Sequence of chain 1.J:
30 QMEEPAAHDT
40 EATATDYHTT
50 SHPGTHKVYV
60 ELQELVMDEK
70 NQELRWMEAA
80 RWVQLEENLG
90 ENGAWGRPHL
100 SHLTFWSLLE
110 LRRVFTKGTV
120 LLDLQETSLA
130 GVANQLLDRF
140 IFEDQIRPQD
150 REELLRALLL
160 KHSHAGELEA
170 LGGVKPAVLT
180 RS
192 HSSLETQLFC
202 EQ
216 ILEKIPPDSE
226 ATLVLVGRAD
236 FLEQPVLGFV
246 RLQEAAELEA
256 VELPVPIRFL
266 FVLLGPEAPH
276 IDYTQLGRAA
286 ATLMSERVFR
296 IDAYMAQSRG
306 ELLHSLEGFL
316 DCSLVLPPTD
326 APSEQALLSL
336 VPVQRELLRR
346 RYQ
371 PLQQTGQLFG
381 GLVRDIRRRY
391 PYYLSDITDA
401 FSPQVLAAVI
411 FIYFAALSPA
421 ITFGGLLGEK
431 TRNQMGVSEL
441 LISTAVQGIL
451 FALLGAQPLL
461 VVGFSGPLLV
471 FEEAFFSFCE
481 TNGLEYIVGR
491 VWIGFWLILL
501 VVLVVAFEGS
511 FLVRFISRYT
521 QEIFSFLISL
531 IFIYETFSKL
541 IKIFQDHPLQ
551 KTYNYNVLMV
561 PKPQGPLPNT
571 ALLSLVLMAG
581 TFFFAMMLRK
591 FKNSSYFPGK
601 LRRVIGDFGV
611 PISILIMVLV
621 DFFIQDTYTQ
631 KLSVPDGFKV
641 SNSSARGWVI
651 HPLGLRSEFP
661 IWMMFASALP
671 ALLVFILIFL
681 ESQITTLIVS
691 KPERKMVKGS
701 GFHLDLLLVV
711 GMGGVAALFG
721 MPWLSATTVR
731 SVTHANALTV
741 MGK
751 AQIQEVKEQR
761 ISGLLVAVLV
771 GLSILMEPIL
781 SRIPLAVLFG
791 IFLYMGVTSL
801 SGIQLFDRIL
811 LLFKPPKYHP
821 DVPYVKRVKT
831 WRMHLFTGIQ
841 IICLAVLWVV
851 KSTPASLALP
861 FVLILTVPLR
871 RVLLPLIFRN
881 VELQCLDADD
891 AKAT

Binding-site contacts:
Ligand atom O3 contacts residue GLY599 of chain 1.I at 2.5 Å (h-bond).
Ligand atom P4 contacts residue TYR818 of chain 1.J at 3.2 Å.
Ligand atom P4 contacts residue LYS817 of chain 1.J at 3.5 Å.
Ligand atom O41 contacts residue GLY599 of chain 1.I at 3.4 Å.
Ligand atom C5A contacts residue PHE813 of chain 1.J at 3.1 Å (hydrophobic).
Ligand atom O42 contacts residue GLY599 of chain 1.I at 3.1 Å.
Ligand atom O3C contacts residue CLR1 of chain 1.U at 3.5 Å.
Ligand atom O11 contacts residue PRO816 of chain 1.J at 3.2 Å.
Ligand atom C2A contacts residue PRO815 of chain 1.J at 3.4 Å (hydrophobic).
Ligand atom C4A contacts residue PHE813 of chain 1.J at 3.3 Å (hydrophobic).
Ligand atom C3C contacts residue CLR1 of chain 1.U at 3.4 Å.
Ligand atom O51 contacts residue LYS817 of chain 1.J at 3.3 Å (salt-bridge).
Ligand atom O43 contacts residue LYS817 of chain 1.J at 3.1 Å (salt-bridge).
Ligand atom C7A contacts residue PHE597 of chain 1.I at 3.4 Å (hydrophobic).
Ligand atom O42 contacts residue TYR818 of chain 1.J at 2.7 Å (h-bond).
Ligand atom O4 contacts residue LYS817 of chain 1.J at 2.7 Å (salt-bridge).
Ligand atom C6A contacts residue PHE813 of chain 1.J at 3.3 Å (hydrophobic).
Ligand atom O42 contacts residue ARG603 of chain 1.I at 3.3 Å (salt-bridge).
Ligand atom O2 contacts residue GLY599 of chain 1.I at 3.3 Å (h-bond).
Ligand atom C4A contacts residue CLR1 of chain 1.U at 3.5 Å.
Ligand atom P4 contacts residue ARG603 of chain 1.I at 3.3 Å.
Ligand atom C7A contacts residue PHE813 of chain 1.J at 3.5 Å (hydrophobic).
Ligand atom C3A contacts residue LYS814 of chain 1.J at 3.3 Å.
Ligand atom O1A contacts residue PRO816 of chain 1.J at 3.1 Å.
Ligand atom O3 contacts residue ARG602 of chain 1.I at 3.3 Å (salt-bridge).
Ligand atom C4A contacts residue LEU812 of chain 1.J at 3.2 Å (hydrophobic).
Ligand atom C6A contacts residue CLR1 of chain 1.U at 3.5 Å.
Ligand atom O42 contacts residue ARG602 of chain 1.I at 2.7 Å (salt-bridge).
Ligand atom O52 contacts residue LYS817 of chain 1.J at 2.9 Å (salt-bridge).
Ligand atom C2A contacts residue CLR1 of chain 1.U at 3.5 Å.
Ligand atom C3B contacts residue CLR1 of chain 1.U at 3.5 Å.
Ligand atom C3A contacts residue PHE813 of chain 1.J at 3.1 Å (hydrophobic).
Ligand atom O1A contacts residue PRO815 of chain 1.J at 3.2 Å.
Ligand atom O3 contacts residue PRO815 of chain 1.J at 3.1 Å.
Ligand atom O2 contacts residue PRO598 of chain 1.I at 3.4 Å.
Ligand atom O41 contacts residue ARG603 of chain 1.I at 2.7 Å (salt-bridge).
Ligand atom O43 contacts residue TYR818 of chain 1.J at 2.7 Å (h-bond).
Ligand atom O3 contacts residue PHE597 of chain 1.I at 3.2 Å (h-bond).
Ligand atom O3 contacts residue PRO598 of chain 1.I at 3.3 Å.
Ligand atom C3 contacts residue PRO815 of chain 1.J at 3.2 Å (hydrophobic).

Sequence of chain 1.I:
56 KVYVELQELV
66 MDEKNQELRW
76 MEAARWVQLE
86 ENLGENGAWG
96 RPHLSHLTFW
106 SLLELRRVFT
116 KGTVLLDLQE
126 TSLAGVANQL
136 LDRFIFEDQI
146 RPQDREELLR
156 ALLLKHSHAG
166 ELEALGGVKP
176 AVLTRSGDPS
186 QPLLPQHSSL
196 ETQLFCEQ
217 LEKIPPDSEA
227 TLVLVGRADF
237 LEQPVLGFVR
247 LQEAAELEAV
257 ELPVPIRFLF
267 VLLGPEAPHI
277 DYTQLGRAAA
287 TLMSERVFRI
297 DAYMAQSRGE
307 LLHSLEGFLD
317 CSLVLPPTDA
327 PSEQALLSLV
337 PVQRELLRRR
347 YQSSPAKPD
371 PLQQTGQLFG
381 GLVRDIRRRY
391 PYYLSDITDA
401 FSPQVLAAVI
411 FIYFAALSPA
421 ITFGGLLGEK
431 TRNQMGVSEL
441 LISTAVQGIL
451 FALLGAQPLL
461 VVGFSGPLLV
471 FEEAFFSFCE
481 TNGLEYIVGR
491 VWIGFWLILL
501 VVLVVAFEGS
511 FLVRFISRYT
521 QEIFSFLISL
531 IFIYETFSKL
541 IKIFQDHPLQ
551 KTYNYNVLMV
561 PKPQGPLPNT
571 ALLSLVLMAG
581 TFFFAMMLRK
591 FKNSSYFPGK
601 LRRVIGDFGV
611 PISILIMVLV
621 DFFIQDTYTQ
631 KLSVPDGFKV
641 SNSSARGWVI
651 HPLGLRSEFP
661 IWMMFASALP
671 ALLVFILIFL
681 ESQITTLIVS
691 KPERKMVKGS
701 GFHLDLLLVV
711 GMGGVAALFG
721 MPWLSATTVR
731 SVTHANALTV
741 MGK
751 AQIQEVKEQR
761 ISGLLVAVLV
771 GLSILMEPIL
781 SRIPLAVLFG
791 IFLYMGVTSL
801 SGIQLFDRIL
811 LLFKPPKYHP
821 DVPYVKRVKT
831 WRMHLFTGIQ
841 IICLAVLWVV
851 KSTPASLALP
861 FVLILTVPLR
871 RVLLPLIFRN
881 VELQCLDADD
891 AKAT

The protein below binds the small molecule below.
Small molecule (SMILES): CCCCCCCC(=O)OC[C@H](COP(=O)(O)O[C@@H]1[C@H](O)[C@H](O)[C@@H](OP(=O)(O)O)[C@H](OP(=O)(O)O)[C@H]1O)OC(=O)CCCCCCC